Sequence of chain 1.C:
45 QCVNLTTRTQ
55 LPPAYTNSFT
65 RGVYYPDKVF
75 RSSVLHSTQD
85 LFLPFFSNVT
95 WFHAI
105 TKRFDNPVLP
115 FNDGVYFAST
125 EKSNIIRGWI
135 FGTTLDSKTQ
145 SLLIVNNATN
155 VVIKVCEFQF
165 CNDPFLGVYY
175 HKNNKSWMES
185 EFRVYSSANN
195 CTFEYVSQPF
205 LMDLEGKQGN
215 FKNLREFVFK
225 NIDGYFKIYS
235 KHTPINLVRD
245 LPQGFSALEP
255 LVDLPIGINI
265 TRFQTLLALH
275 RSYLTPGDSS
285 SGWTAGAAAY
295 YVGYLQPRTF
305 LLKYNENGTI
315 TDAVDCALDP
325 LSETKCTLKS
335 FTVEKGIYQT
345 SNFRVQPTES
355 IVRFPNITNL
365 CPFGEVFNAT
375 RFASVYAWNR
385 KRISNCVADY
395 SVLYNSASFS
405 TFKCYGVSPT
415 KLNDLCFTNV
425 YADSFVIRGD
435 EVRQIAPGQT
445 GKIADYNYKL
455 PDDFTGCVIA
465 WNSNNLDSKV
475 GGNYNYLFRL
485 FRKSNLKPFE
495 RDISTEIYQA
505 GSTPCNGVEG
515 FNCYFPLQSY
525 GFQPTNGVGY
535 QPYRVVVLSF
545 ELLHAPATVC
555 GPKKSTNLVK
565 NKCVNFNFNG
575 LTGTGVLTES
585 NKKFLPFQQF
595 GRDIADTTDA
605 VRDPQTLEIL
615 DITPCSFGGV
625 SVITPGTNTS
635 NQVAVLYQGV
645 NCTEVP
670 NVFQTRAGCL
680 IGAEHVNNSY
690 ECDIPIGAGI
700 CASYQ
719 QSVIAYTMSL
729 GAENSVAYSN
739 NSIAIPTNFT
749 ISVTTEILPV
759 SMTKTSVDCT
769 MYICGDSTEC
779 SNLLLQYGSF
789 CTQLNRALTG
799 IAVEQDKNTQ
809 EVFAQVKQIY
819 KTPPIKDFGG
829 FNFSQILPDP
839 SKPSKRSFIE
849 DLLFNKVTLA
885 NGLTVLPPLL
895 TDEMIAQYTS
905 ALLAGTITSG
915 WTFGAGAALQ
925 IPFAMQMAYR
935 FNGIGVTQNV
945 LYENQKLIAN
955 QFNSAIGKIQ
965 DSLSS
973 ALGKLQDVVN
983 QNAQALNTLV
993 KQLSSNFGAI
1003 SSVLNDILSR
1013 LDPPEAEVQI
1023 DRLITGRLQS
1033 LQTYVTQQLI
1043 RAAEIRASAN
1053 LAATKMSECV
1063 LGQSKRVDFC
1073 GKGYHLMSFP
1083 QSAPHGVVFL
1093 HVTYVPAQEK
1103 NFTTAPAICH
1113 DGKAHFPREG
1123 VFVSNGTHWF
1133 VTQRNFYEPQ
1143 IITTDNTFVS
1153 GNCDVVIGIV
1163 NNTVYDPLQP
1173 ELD

A small-molecule ligand and the protein it binds are described below.
Small molecule (SMILES): CC(=O)N[C@@H]1[C@@H](O)[C@H](O)[C@@H](CO)O[C@H]1O

Binding-site contacts:
Ligand atom C1 contacts residue ASN686 of chain 1.C at 1.5 Å.
Ligand atom C7 contacts residue ASN686 of chain 1.C at 3.8 Å.
Ligand atom O7 contacts residue ASN686 of chain 1.C at 4.3 Å.
Ligand atom C8 contacts residue VAL685 of chain 1.C at 3.7 Å (hydrophobic).
Ligand atom N2 contacts residue ASN686 of chain 1.C at 3.0 Å (h-bond).
Ligand atom C3 contacts residue ASN686 of chain 1.C at 3.9 Å.
Ligand atom C5 contacts residue ASN686 of chain 1.C at 3.6 Å.
Ligand atom O5 contacts residue ASN686 of chain 1.C at 2.4 Å (h-bond).
Ligand atom C2 contacts residue ASN686 of chain 1.C at 2.6 Å.
Ligand atom C7 contacts residue VAL685 of chain 1.C at 4.5 Å (hydrophobic).
Ligand atom C8 contacts residue HIS684 of chain 1.C at 3.1 Å.
Ligand atom C4 contacts residue ASN686 of chain 1.C at 4.3 Å.
Ligand atom C7 contacts residue HIS684 of chain 1.C at 4.3 Å.
Ligand atom C8 contacts residue ASN686 of chain 1.C at 3.9 Å.